A protein and the small-molecule ligand that binds it are described below.
Small molecule (SMILES): Nc1ncnc2c1ncn2[C@@H]1O[C@H](CO[P](=O)(O)O[P](=O)(O)NP(=O)(O)O)[C@@H](O)[C@H]1O

Binding-site contacts:
Ligand atom O3' contacts residue THR111 of chain 1.B at 3.7 Å.
Ligand atom O1G contacts residue ASN177 of chain 1.B at 3.4 Å (h-bond).
Ligand atom PB contacts residue MG1 of chain 1.F at 3.1 Å.
Ligand atom O1A contacts residue ARG158 of chain 1.B at 3.7 Å.
Ligand atom O1A contacts residue LYS59 of chain 1.B at 2.8 Å (salt-bridge).
Ligand atom O2A contacts residue ASN43 of chain 1.B at 2.9 Å (h-bond).
Ligand atom O2A contacts residue VAL45 of chain 1.B at 3.6 Å.
Ligand atom C5 contacts residue LEU160 of chain 1.B at 3.6 Å (hydrophobic).
Ligand atom N3B contacts residue ARG158 of chain 1.B at 3.3 Å (salt-bridge).
Ligand atom PA contacts residue LYS59 of chain 1.B at 3.5 Å.
Ligand atom N6 contacts residue ALA57 of chain 1.B at 3.4 Å.
Ligand atom O2G contacts residue LYS59 of chain 1.B at 2.8 Å (salt-bridge).
Ligand atom O2G contacts residue ARG158 of chain 1.B at 2.9 Å (salt-bridge).
Ligand atom O3A contacts residue ARG158 of chain 1.B at 3.1 Å (salt-bridge).
Ligand atom N7 contacts residue PHE172 of chain 1.B at 3.4 Å.
Ligand atom C2 contacts residue MET107 of chain 1.B at 3.3 Å (hydrophobic).
Ligand atom PG contacts residue ARG158 of chain 1.B at 3.7 Å.
Ligand atom PA contacts residue MG1 of chain 1.F at 3.2 Å.
Ligand atom O3G contacts residue MG1 of chain 1.F at 2.0 Å.
Ligand atom N1 contacts residue ALA57 of chain 1.B at 3.5 Å.
Ligand atom O5' contacts residue VAL45 of chain 1.B at 3.5 Å.
Ligand atom O2B contacts residue MG1 of chain 1.F at 2.2 Å.
Ligand atom C3' contacts residue TYR157 of chain 1.B at 3.6 Å (hydrophobic).
Ligand atom PG contacts residue LYS59 of chain 1.B at 3.5 Å.
Ligand atom N6 contacts residue GLU105 of chain 1.B at 2.9 Å (salt-bridge).
Ligand atom O3' contacts residue TYR157 of chain 1.B at 3.0 Å (h-bond).
Ligand atom O2A contacts residue MG1 of chain 1.F at 2.1 Å.
Ligand atom PG contacts residue MG1 of chain 1.F at 3.4 Å.
Ligand atom O3G contacts residue ASN43 of chain 1.B at 2.8 Å (h-bond).
Ligand atom N3B contacts residue MG1 of chain 1.F at 3.7 Å.
Ligand atom O2A contacts residue LYS59 of chain 1.B at 3.2 Å.
Ligand atom O4' contacts residue VAL45 of chain 1.B at 3.5 Å.
Ligand atom C2 contacts residue PHE106 of chain 1.B at 3.5 Å (hydrophobic).
Ligand atom O4' contacts residue SER35 of chain 1.B at 3.7 Å.
Ligand atom N1 contacts residue MET107 of chain 1.B at 3.0 Å (h-bond).
Ligand atom O1A contacts residue PHE172 of chain 1.B at 3.5 Å.
Ligand atom O3A contacts residue MG1 of chain 1.F at 3.4 Å.
Ligand atom O2' contacts residue THR111 of chain 1.B at 3.5 Å.
Ligand atom O3G contacts residue LYS59 of chain 1.B at 3.2 Å (salt-bridge).
Ligand atom C6 contacts residue ALA57 of chain 1.B at 3.3 Å (hydrophobic).

Sequence of chain 1.B:
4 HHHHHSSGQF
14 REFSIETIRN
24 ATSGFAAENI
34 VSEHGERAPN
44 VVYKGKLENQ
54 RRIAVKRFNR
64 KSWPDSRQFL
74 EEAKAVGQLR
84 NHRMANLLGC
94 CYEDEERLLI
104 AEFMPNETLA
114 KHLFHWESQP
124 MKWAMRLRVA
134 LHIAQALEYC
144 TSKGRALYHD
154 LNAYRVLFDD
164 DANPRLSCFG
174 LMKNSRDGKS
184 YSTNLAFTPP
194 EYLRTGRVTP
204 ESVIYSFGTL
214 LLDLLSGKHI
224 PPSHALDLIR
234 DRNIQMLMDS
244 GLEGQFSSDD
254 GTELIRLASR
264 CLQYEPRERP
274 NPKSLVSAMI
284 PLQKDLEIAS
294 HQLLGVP